Sequence of chain 1.M:
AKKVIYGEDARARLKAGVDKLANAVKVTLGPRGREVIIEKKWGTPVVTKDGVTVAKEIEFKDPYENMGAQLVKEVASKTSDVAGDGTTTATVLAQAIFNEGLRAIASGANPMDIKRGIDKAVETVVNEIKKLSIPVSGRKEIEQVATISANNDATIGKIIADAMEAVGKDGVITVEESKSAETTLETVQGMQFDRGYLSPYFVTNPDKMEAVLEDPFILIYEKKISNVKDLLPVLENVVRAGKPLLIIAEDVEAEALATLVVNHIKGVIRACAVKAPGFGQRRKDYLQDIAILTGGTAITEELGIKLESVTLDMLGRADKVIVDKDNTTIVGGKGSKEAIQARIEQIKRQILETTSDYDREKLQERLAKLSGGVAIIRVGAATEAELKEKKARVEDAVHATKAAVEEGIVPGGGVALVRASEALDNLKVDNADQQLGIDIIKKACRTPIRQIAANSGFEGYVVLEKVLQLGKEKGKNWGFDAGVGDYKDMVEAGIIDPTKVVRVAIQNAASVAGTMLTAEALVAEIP

Binding-site contacts:
Ligand atom PB contacts residue MG1 of chain 1.PA at 3.7 Å.
Ligand atom O3A contacts residue LEU30 of chain 1.M at 3.4 Å.
Ligand atom O2G contacts residue GLY52 of chain 1.M at 3.1 Å (h-bond).
Ligand atom PB contacts residue GLY87 of chain 1.M at 3.6 Å.
Ligand atom O2' contacts residue GLY413 of chain 1.M at 3.4 Å.
Ligand atom O2' contacts residue GLY414 of chain 1.M at 2.6 Å (h-bond).
Ligand atom O2B contacts residue GLY87 of chain 1.M at 3.2 Å.
Ligand atom N3 contacts residue GLY414 of chain 1.M at 3.3 Å.
Ligand atom O1G contacts residue THR88 of chain 1.M at 2.8 Å (h-bond).
Ligand atom O2A contacts residue MG1 of chain 1.PA at 2.3 Å.
Ligand atom PG contacts residue ASP86 of chain 1.M at 3.7 Å.
Ligand atom O3G contacts residue MG1 of chain 1.PA at 2.1 Å.
Ligand atom C2 contacts residue ALA483 of chain 1.M at 3.5 Å (hydrophobic).
Ligand atom PG contacts residue MG1 of chain 1.PA at 3.5 Å.
Ligand atom O2G contacts residue ASP51 of chain 1.M at 3.4 Å.
Ligand atom O2B contacts residue THR90 of chain 1.M at 2.6 Å (h-bond).
Ligand atom O1B contacts residue MG1 of chain 1.PA at 2.5 Å.
Ligand atom N6 contacts residue ASP482 of chain 1.M at 3.2 Å (salt-bridge).
Ligand atom O2B contacts residue THR89 of chain 1.M at 3.2 Å (h-bond).
Ligand atom C2 contacts residue PHE481 of chain 1.M at 3.6 Å (hydrophobic).
Ligand atom O1A contacts residue LYS50 of chain 1.M at 3.1 Å (salt-bridge).
Ligand atom O1B contacts residue GLY87 of chain 1.M at 3.1 Å (h-bond).
Ligand atom O2G contacts residue LYS50 of chain 1.M at 3.2 Å (salt-bridge).
Ligand atom O2B contacts residue THR88 of chain 1.M at 3.7 Å.
Ligand atom O1B contacts residue ASP86 of chain 1.M at 2.8 Å (salt-bridge).
Ligand atom O1A contacts residue THR29 of chain 1.M at 3.1 Å (h-bond).
Ligand atom C6 contacts residue PRO32 of chain 1.M at 3.6 Å (hydrophobic).
Ligand atom C2' contacts residue GLY414 of chain 1.M at 3.7 Å.
Ligand atom O3G contacts residue ASP86 of chain 1.M at 2.8 Å (salt-bridge).
Ligand atom O2' contacts residue ASP498 of chain 1.M at 2.7 Å (salt-bridge).
Ligand atom O2G contacts residue THR89 of chain 1.M at 3.6 Å.
Ligand atom O4' contacts residue ILE453 of chain 1.M at 3.7 Å.
Ligand atom N3B contacts residue THR89 of chain 1.M at 3.0 Å (h-bond).
Ligand atom N1 contacts residue ALA483 of chain 1.M at 3.2 Å (h-bond).
Ligand atom O1G contacts residue ASP86 of chain 1.M at 3.6 Å.
Ligand atom C8 contacts residue ILE149 of chain 1.M at 3.6 Å (hydrophobic).
Ligand atom PA contacts residue MG1 of chain 1.PA at 3.7 Å.
Ligand atom O3' contacts residue ASP498 of chain 1.M at 3.6 Å (salt-bridge).
Ligand atom O5' contacts residue GLY31 of chain 1.M at 3.5 Å (h-bond).
Ligand atom N1 contacts residue ASP482 of chain 1.M at 3.3 Å (salt-bridge).

A protein and the small-molecule ligand that binds it are described below.
Small molecule (SMILES): Nc1ncnc2c1ncn2[C@@H]1O[C@H](CO[P](=O)(O)O[P](=O)(O)NP(=O)(O)O)[C@@H](O)[C@H]1O